Binding-site contacts:
Ligand atom C5 contacts residue ASN280 of chain 40.E at 3.7 Å.
Ligand atom O7 contacts residue ASN280 of chain 40.E at 4.4 Å.
Ligand atom C1 contacts residue ASN280 of chain 40.E at 1.4 Å.
Ligand atom O5 contacts residue ASN280 of chain 40.E at 2.4 Å (h-bond).
Ligand atom C8 contacts residue ARG324 of chain 40.E at 4.2 Å.
Ligand atom C2 contacts residue ASN280 of chain 40.E at 2.5 Å.
Ligand atom C4 contacts residue ASN280 of chain 40.E at 4.2 Å.
Ligand atom N2 contacts residue ASN280 of chain 40.E at 2.9 Å (h-bond).
Ligand atom C7 contacts residue ASN280 of chain 40.E at 3.9 Å.
Ligand atom C8 contacts residue GLY296 of chain 40.E at 4.4 Å.
Ligand atom C3 contacts residue ASN280 of chain 40.E at 3.8 Å.

A small-molecule ligand and the protein it binds are described below.
Small molecule (SMILES): CC(=O)N[C@H]1[C@H](O[C@H]2[C@H](O)[C@@H](NC(C)=O)CO[C@@H]2CO)O[C@H](CO)[C@@H](O)[C@@H]1O

Sequence of chain 40.E:
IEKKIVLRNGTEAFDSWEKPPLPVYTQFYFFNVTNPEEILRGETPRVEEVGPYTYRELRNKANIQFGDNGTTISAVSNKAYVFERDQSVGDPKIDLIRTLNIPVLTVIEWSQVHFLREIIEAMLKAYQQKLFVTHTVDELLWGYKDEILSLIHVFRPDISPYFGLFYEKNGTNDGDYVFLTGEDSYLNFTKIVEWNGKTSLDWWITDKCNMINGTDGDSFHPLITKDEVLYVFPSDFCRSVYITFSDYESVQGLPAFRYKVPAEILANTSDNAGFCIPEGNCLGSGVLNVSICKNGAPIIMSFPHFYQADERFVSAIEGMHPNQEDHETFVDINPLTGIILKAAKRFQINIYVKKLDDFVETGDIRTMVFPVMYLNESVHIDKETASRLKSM